The protein below binds the small molecule below.
Small molecule (SMILES): CC(=O)N[C@@H]1[C@@H](O)[C@H](O)[C@@H](CO)O[C@H]1O

Binding-site contacts:
Ligand atom C3 contacts residue ASN592 of chain 1.C at 3.8 Å.
Ligand atom O6 contacts residue SER594 of chain 1.C at 4.5 Å.
Ligand atom O4 contacts residue GLU595 of chain 1.C at 4.3 Å.
Ligand atom C1 contacts residue GLU595 of chain 1.C at 3.5 Å.
Ligand atom N2 contacts residue ASN592 of chain 1.C at 3.0 Å (h-bond).
Ligand atom C8 contacts residue ASN592 of chain 1.C at 4.4 Å.
Ligand atom O6 contacts residue GLU595 of chain 1.C at 2.5 Å (salt-bridge).
Ligand atom C7 contacts residue ASN592 of chain 1.C at 3.1 Å.
Ligand atom C5 contacts residue GLU595 of chain 1.C at 3.2 Å.
Ligand atom C5 contacts residue ASN592 of chain 1.C at 3.7 Å.
Ligand atom O7 contacts residue ARG591 of chain 1.C at 3.7 Å.
Ligand atom O7 contacts residue ASN592 of chain 1.C at 2.8 Å (h-bond).
Ligand atom C7 contacts residue ASN590 of chain 1.C at 3.8 Å.
Ligand atom C1 contacts residue ASN592 of chain 1.C at 1.5 Å.
Ligand atom O5 contacts residue ASN592 of chain 1.C at 2.4 Å (h-bond).
Ligand atom C4 contacts residue ASN592 of chain 1.C at 4.2 Å.
Ligand atom O3 contacts residue GLU595 of chain 1.C at 4.4 Å.
Ligand atom C3 contacts residue GLU595 of chain 1.C at 3.8 Å.
Ligand atom C8 contacts residue ASN590 of chain 1.C at 3.6 Å.
Ligand atom O5 contacts residue GLU595 of chain 1.C at 2.7 Å (salt-bridge).
Ligand atom C4 contacts residue GLU595 of chain 1.C at 3.1 Å.
Ligand atom C2 contacts residue GLU595 of chain 1.C at 3.4 Å.
Ligand atom O7 contacts residue ASN590 of chain 1.C at 3.4 Å (h-bond).
Ligand atom C2 contacts residue ASN592 of chain 1.C at 2.5 Å.
Ligand atom C6 contacts residue GLU595 of chain 1.C at 3.4 Å.

Sequence of chain 1.C:
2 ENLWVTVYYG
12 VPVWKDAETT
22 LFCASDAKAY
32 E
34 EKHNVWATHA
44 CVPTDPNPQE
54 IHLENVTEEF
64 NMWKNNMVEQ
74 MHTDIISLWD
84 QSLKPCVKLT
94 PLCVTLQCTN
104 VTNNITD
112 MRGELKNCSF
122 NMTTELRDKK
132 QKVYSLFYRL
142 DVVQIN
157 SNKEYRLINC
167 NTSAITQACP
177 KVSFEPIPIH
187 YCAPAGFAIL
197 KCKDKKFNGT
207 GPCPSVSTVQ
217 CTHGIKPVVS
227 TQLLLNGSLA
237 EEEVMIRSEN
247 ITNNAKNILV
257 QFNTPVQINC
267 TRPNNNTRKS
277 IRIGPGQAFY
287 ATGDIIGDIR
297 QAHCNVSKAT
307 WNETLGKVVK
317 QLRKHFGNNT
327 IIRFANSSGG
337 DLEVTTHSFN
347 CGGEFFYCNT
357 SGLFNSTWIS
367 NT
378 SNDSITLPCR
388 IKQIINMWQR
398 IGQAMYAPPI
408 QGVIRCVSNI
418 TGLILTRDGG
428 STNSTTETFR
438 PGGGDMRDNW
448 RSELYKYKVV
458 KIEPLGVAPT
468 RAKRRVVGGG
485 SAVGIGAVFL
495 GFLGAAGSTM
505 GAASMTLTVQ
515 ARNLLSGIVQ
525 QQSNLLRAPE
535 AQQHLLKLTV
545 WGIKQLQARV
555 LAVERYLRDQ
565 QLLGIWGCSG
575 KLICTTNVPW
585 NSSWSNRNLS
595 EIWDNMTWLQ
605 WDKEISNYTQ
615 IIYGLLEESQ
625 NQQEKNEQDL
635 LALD